The protein below binds the small molecule below.
Small molecule (SMILES): N[C@@H](Cc1ccccc1)C(=O)O

Binding-site contacts:
Ligand atom N contacts residue GLN78 of chain 1.LA at 2.8 Å (h-bond).
Ligand atom C contacts residue GLN78 of chain 1.LA at 3.8 Å.
Ligand atom N contacts residue GLU195 of chain 1.S at 2.9 Å (salt-bridge).
Ligand atom CB contacts residue ILE13 of chain 1.LA at 3.9 Å (hydrophobic).
Ligand atom CE2 contacts residue ARG14 of chain 1.LA at 3.9 Å.
Ligand atom CZ contacts residue ARG14 of chain 1.LA at 3.8 Å.
Ligand atom CE2 contacts residue ILE13 of chain 1.LA at 3.3 Å (hydrophobic).
Ligand atom CA contacts residue THR79 of chain 1.MA at 3.6 Å.
Ligand atom CG contacts residue ILE13 of chain 1.LA at 3.3 Å (hydrophobic).
Ligand atom CZ contacts residue ILE13 of chain 1.LA at 3.8 Å (hydrophobic).
Ligand atom OXT contacts residue GLY77 of chain 1.MA at 3.9 Å.
Ligand atom CD2 contacts residue GLN78 of chain 1.LA at 3.4 Å.
Ligand atom CG contacts residue VAL76 of chain 1.MA at 3.7 Å (hydrophobic).
Ligand atom CE1 contacts residue ILE13 of chain 1.LA at 3.8 Å (hydrophobic).
Ligand atom OXT contacts residue PRO197 of chain 1.S at 3.5 Å.
Ligand atom CB contacts residue VAL76 of chain 1.MA at 3.4 Å (hydrophobic).
Ligand atom O contacts residue GLN78 of chain 1.MA at 2.9 Å (h-bond).
Ligand atom CB contacts residue GLN78 of chain 1.LA at 3.4 Å.
Ligand atom CE1 contacts residue VAL76 of chain 1.MA at 3.9 Å (hydrophobic).
Ligand atom CZ contacts residue LEU80 of chain 1.LA at 3.8 Å (hydrophobic).
Ligand atom CE2 contacts residue GLN78 of chain 1.LA at 3.5 Å.
Ligand atom CA contacts residue GLN78 of chain 1.LA at 3.6 Å.
Ligand atom CE1 contacts residue MET15 of chain 1.LA at 3.8 Å (hydrophobic).
Ligand atom C contacts residue THR79 of chain 1.MA at 3.6 Å.
Ligand atom CA contacts residue ILE13 of chain 1.LA at 3.6 Å (hydrophobic).
Ligand atom O contacts residue THR79 of chain 1.MA at 2.7 Å (h-bond).
Ligand atom CD1 contacts residue VAL76 of chain 1.MA at 3.5 Å (hydrophobic).
Ligand atom OXT contacts residue GLU195 of chain 1.S at 3.8 Å.
Ligand atom C contacts residue GLN78 of chain 1.MA at 3.7 Å.
Ligand atom OXT contacts residue GLN78 of chain 1.LA at 3.1 Å (h-bond).
Ligand atom OXT contacts residue GLN78 of chain 1.MA at 3.9 Å.
Ligand atom O contacts residue GLY77 of chain 1.MA at 3.8 Å.
Ligand atom N contacts residue ILE13 of chain 1.LA at 2.9 Å (h-bond).
Ligand atom CE2 contacts residue GLN12 of chain 1.LA at 3.8 Å.
Ligand atom CZ contacts residue MET15 of chain 1.LA at 3.8 Å (hydrophobic).
Ligand atom CD1 contacts residue ILE13 of chain 1.LA at 3.5 Å (hydrophobic).
Ligand atom O contacts residue VAL76 of chain 1.MA at 3.5 Å (h-bond).
Ligand atom CD2 contacts residue ILE13 of chain 1.LA at 3.5 Å (hydrophobic).
Ligand atom C contacts residue VAL76 of chain 1.MA at 3.9 Å (hydrophobic).
Ligand atom CD2 contacts residue VAL76 of chain 1.MA at 3.5 Å (hydrophobic).

Sequence of chain 1.S:
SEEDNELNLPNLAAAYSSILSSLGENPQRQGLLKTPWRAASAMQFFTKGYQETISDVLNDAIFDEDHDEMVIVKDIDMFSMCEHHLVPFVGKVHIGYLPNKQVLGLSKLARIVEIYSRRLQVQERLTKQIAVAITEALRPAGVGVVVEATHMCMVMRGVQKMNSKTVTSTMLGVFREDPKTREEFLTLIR

Sequence of chain 1.LA:
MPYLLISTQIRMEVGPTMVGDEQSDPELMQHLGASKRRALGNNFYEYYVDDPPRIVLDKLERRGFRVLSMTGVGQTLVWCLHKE

Sequence of chain 1.MA:
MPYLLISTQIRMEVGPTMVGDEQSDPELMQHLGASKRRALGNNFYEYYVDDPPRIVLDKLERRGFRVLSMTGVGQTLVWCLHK